Binding-site contacts:
Ligand atom CA contacts residue PHE83 of chain 1.A at 3.5 Å (hydrophobic).
Ligand atom O contacts residue ARG78 of chain 1.A at 2.9 Å (salt-bridge).
Ligand atom N contacts residue PHE83 of chain 1.A at 3.6 Å.
Ligand atom C contacts residue PHE83 of chain 1.A at 3.4 Å (hydrophobic).
Ligand atom CB contacts residue CYS81 of chain 1.A at 3.4 Å (hydrophobic).
Ligand atom O contacts residue PHE83 of chain 1.A at 3.3 Å.
Ligand atom C contacts residue ASP112 of chain 1.A at 4.3 Å.
Ligand atom CA contacts residue CYS81 of chain 1.A at 4.0 Å (hydrophobic).
Ligand atom C contacts residue PHE83 of chain 1.A at 3.9 Å (hydrophobic).
Ligand atom O contacts residue PHE83 of chain 1.A at 3.0 Å (h-bond).
Ligand atom CB contacts residue PRO114 of chain 1.A at 3.8 Å (hydrophobic).
Ligand atom CG contacts residue TYR82 of chain 1.A at 3.8 Å (hydrophobic).
Ligand atom C contacts residue TYR82 of chain 1.A at 4.3 Å (hydrophobic).
Ligand atom CA contacts residue PHE83 of chain 1.A at 4.0 Å (hydrophobic).
Ligand atom O contacts residue MET111 of chain 1.A at 3.6 Å.
Ligand atom O contacts residue TYR82 of chain 1.A at 3.3 Å.
Ligand atom C contacts residue PHE83 of chain 1.A at 3.3 Å (hydrophobic).
Ligand atom N contacts residue GLY79 of chain 1.A at 4.3 Å.
Ligand atom O contacts residue ASP112 of chain 1.A at 2.7 Å (salt-bridge).
Ligand atom N contacts residue ARG78 of chain 1.A at 3.0 Å (salt-bridge).
Ligand atom O contacts residue THR110 of chain 1.A at 3.6 Å.
Ligand atom OD2 contacts residue TYR82 of chain 1.A at 3.6 Å.
Ligand atom CB contacts residue ARG78 of chain 1.A at 3.9 Å.
Ligand atom CG contacts residue PRO114 of chain 1.A at 4.3 Å (hydrophobic).
Ligand atom C contacts residue ASP112 of chain 1.A at 3.8 Å.
Ligand atom N contacts residue THR110 of chain 1.A at 3.4 Å (h-bond).
Ligand atom CB contacts residue ASP112 of chain 1.A at 3.9 Å.
Ligand atom N contacts residue ASP112 of chain 1.A at 4.2 Å.
Ligand atom CB contacts residue THR113 of chain 1.A at 3.8 Å.
Ligand atom O contacts residue PHE83 of chain 1.A at 3.6 Å.
Ligand atom N contacts residue PHE83 of chain 1.A at 3.4 Å.
Ligand atom CB contacts residue TYR82 of chain 1.A at 4.3 Å (hydrophobic).
Ligand atom CB contacts residue PHE83 of chain 1.A at 4.3 Å (hydrophobic).
Ligand atom OD1 contacts residue TYR82 of chain 1.A at 3.9 Å.
Ligand atom C contacts residue ARG78 of chain 1.A at 3.6 Å.
Ligand atom CB contacts residue ILE109 of chain 1.A at 4.3 Å (hydrophobic).
Ligand atom O contacts residue ASP112 of chain 1.A at 4.2 Å.
Ligand atom CB contacts residue TYR82 of chain 1.A at 4.1 Å (hydrophobic).
Ligand atom OD2 contacts residue PRO114 of chain 1.A at 3.9 Å.
Ligand atom CA contacts residue ASP112 of chain 1.A at 3.5 Å.

Sequence of chain 1.A:
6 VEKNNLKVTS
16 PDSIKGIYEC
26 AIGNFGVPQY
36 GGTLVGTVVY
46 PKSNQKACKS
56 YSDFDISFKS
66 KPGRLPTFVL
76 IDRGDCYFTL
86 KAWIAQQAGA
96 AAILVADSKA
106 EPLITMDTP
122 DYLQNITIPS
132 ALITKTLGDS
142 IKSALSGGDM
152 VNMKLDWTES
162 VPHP

The protein below binds the small molecule below.
Small molecule (SMILES): C[C@H](N)C(=O)N[C@@H](CC(=O)O)C(=O)N[C@@H](CO)C(N)=O